A small-molecule ligand and the protein it binds are described below.
Small molecule (SMILES): Nc1ccn([C@H]2C[C@H](O)[C@@H](COP(=O)(O)O)O2)c(=O)n1

Sequence of chain 1.C:
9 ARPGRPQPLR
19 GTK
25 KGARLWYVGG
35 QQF

Sequence of chain 1.A:
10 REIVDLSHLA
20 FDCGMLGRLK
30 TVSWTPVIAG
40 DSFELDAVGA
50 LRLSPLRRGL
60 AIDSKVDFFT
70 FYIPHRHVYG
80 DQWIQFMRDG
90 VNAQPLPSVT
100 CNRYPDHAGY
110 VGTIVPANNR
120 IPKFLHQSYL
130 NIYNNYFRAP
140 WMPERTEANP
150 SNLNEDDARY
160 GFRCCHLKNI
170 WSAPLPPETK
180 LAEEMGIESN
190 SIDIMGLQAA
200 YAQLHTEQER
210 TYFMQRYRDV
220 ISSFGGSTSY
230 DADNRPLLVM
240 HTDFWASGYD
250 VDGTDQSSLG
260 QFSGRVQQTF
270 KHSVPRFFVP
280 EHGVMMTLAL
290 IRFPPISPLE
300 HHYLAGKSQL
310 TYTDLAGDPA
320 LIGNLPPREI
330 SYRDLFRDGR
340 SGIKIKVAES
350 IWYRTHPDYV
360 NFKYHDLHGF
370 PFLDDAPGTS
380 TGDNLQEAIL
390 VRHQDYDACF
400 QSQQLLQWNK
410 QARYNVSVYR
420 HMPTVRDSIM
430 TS

Binding-site contacts:
Ligand atom C2' contacts residue LYS25 of chain 1.C at 3.8 Å.
Ligand atom OP2 contacts residue ASP242 of chain 1.A at 3.9 Å.
Ligand atom C5' contacts residue ASP242 of chain 1.A at 4.4 Å.